Sequence of chain 1.B:
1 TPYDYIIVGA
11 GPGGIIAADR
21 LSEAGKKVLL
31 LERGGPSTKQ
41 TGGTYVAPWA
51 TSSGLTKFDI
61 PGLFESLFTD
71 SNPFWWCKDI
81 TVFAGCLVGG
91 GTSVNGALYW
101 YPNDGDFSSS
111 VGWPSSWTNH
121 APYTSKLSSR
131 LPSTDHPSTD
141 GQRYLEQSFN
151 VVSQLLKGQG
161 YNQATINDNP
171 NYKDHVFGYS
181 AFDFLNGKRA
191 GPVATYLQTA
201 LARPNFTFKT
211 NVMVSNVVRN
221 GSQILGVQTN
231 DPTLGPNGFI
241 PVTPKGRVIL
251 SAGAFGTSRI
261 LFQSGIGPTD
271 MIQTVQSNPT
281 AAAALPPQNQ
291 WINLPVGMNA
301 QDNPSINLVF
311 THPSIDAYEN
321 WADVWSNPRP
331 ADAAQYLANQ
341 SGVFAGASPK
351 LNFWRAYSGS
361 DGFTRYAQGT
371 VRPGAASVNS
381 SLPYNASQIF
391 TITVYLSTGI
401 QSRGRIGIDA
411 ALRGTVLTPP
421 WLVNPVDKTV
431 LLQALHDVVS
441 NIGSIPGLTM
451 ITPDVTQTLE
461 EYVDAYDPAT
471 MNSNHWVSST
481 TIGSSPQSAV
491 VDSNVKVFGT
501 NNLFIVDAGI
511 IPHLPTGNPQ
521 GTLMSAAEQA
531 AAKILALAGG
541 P

This protein binds this small molecule.
Small molecule (SMILES): O=C1N[C@H](CO)[C@@H](O[C@@H]2O[C@H](CO)[C@@H](O)[C@H](O)[C@H]2O)[C@H](O)[C@H]1O

Binding-site contacts:
Ligand atom C1A contacts residue ASN518 of chain 1.B at 3.4 Å.
Ligand atom C2A contacts residue 6FA1 of chain 1.J at 3.6 Å.
Ligand atom C3A contacts residue ASN474 of chain 1.B at 3.7 Å.
Ligand atom O2A contacts residue HIS475 of chain 1.B at 3.1 Å (h-bond).
Ligand atom C2A contacts residue SER473 of chain 1.B at 3.6 Å.
Ligand atom C4A contacts residue 6FA1 of chain 1.J at 3.8 Å.
Ligand atom C6 contacts residue PHE83 of chain 1.B at 3.9 Å (hydrophobic).
Ligand atom N5 contacts residue ASN518 of chain 1.B at 3.7 Å.
Ligand atom O1A contacts residue 6FA1 of chain 1.J at 2.9 Å.
Ligand atom C6A contacts residue PHE64 of chain 1.B at 3.9 Å (hydrophobic).
Ligand atom O6 contacts residue ASN474 of chain 1.B at 3.0 Å (h-bond).
Ligand atom O6A contacts residue THR370 of chain 1.B at 3.6 Å.
Ligand atom C5A contacts residue PHE64 of chain 1.B at 3.8 Å (hydrophobic).
Ligand atom O1A contacts residue HIS475 of chain 1.B at 2.6 Å (h-bond).
Ligand atom O2A contacts residue SER473 of chain 1.B at 2.6 Å (h-bond).
Ligand atom N5 contacts residue 6FA1 of chain 1.J at 2.9 Å (h-bond).
Ligand atom O2A contacts residue ASN474 of chain 1.B at 3.3 Å (h-bond).
Ligand atom C5A contacts residue 6FA1 of chain 1.J at 3.6 Å.
Ligand atom O5 contacts residue PHE68 of chain 1.B at 3.8 Å.
Ligand atom C3A contacts residue 6FA1 of chain 1.J at 3.2 Å.
Ligand atom C2 contacts residue GLU65 of chain 1.B at 3.4 Å.
Ligand atom O3 contacts residue ARG372 of chain 1.B at 2.7 Å (salt-bridge).
Ligand atom C3 contacts residue ARG372 of chain 1.B at 3.9 Å.
Ligand atom C6A contacts residue PRO349 of chain 1.B at 3.7 Å (hydrophobic).
Ligand atom C3 contacts residue GLU65 of chain 1.B at 3.5 Å.
Ligand atom O1A contacts residue ASN518 of chain 1.B at 2.8 Å (h-bond).
Ligand atom O2 contacts residue ARG372 of chain 1.B at 3.2 Å (salt-bridge).
Ligand atom C1A contacts residue HIS475 of chain 1.B at 3.5 Å.
Ligand atom C1A contacts residue 6FA1 of chain 1.J at 2.9 Å.
Ligand atom O2A contacts residue 6FA1 of chain 1.J at 3.3 Å.
Ligand atom O3 contacts residue GLU65 of chain 1.B at 2.7 Å (salt-bridge).
Ligand atom C2A contacts residue HIS475 of chain 1.B at 3.7 Å.
Ligand atom O3A contacts residue ASN474 of chain 1.B at 3.2 Å (h-bond).
Ligand atom C6 contacts residue PHE68 of chain 1.B at 3.8 Å (hydrophobic).
Ligand atom O1 contacts residue PHE64 of chain 1.B at 3.4 Å.
Ligand atom O1 contacts residue 6FA1 of chain 1.J at 4.0 Å.
Ligand atom O6A contacts residue LEU98 of chain 1.B at 3.6 Å.
Ligand atom O2 contacts residue PHE64 of chain 1.B at 3.9 Å.
Ligand atom O6A contacts residue PRO349 of chain 1.B at 3.6 Å.
Ligand atom O2 contacts residue GLU65 of chain 1.B at 2.7 Å (salt-bridge).